Sequence of chain 1.B:
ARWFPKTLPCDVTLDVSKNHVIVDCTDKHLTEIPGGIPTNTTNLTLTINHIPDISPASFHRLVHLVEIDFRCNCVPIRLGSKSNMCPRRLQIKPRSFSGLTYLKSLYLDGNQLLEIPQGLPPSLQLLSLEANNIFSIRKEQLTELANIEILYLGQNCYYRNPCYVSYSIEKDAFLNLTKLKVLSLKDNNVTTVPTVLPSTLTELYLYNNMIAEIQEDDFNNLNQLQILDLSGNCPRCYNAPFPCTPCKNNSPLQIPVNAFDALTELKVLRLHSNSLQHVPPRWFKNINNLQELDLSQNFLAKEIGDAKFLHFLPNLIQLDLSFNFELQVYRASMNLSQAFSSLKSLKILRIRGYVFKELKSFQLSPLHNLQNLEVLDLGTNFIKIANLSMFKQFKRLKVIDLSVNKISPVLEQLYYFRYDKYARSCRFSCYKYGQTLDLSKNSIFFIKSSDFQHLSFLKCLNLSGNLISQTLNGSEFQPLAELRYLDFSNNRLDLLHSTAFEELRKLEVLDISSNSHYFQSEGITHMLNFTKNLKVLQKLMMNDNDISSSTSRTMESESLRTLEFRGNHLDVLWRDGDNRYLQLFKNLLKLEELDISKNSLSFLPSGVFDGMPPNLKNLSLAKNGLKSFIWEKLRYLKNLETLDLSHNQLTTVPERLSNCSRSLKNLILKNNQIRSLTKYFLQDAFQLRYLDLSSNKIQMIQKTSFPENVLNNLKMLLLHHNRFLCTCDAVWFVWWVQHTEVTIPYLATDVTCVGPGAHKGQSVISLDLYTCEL

Binding-site contacts:
Ligand atom C4 contacts residue ASN568 of chain 1.B at 4.3 Å.
Ligand atom C8 contacts residue ASN568 of chain 1.B at 3.7 Å.
Ligand atom O6 contacts residue THR590 of chain 1.B at 4.0 Å.
Ligand atom N2 contacts residue SER537 of chain 1.B at 3.1 Å (h-bond).
Ligand atom O6 contacts residue MET566 of chain 1.B at 4.0 Å.
Ligand atom C7 contacts residue SER537 of chain 1.B at 3.9 Å.
Ligand atom N2 contacts residue ASN568 of chain 1.B at 3.0 Å (h-bond).
Ligand atom O6 contacts residue SER591 of chain 1.B at 4.1 Å.
Ligand atom C5 contacts residue ASN568 of chain 1.B at 3.7 Å.
Ligand atom O3 contacts residue SER537 of chain 1.B at 4.3 Å.
Ligand atom C6 contacts residue MET566 of chain 1.B at 4.2 Å (hydrophobic).
Ligand atom C8 contacts residue SER537 of chain 1.B at 3.7 Å.
Ligand atom C2 contacts residue SER537 of chain 1.B at 4.0 Å.
Ligand atom C3 contacts residue SER537 of chain 1.B at 4.0 Å.
Ligand atom C1 contacts residue SER591 of chain 1.B at 4.4 Å.
Ligand atom O5 contacts residue ASN568 of chain 1.B at 2.4 Å (h-bond).
Ligand atom C5 contacts residue MET566 of chain 1.B at 3.4 Å (hydrophobic).
Ligand atom C1 contacts residue MET566 of chain 1.B at 3.3 Å (hydrophobic).
Ligand atom C7 contacts residue LYS571 of chain 1.B at 4.2 Å.
Ligand atom C3 contacts residue ASN568 of chain 1.B at 3.8 Å.
Ligand atom C8 contacts residue ASN572 of chain 1.B at 4.2 Å.
Ligand atom O5 contacts residue SER591 of chain 1.B at 4.1 Å.
Ligand atom O7 contacts residue LYS571 of chain 1.B at 3.6 Å.
Ligand atom C1 contacts residue SER537 of chain 1.B at 4.3 Å.
Ligand atom O7 contacts residue ASN568 of chain 1.B at 3.1 Å (h-bond).
Ligand atom O5 contacts residue MET566 of chain 1.B at 3.3 Å.
Ligand atom C2 contacts residue ASN568 of chain 1.B at 2.5 Å.
Ligand atom C1 contacts residue ASN568 of chain 1.B at 1.5 Å.
Ligand atom C7 contacts residue ASN568 of chain 1.B at 3.2 Å.
Ligand atom C8 contacts residue LYS571 of chain 1.B at 3.8 Å.

The protein below binds the small molecule below.
Small molecule (SMILES): CC(=O)N[C@@H]1[C@@H](O)[C@H](O)[C@@H](CO)O[C@H]1O